Sequence of chain 1.C:
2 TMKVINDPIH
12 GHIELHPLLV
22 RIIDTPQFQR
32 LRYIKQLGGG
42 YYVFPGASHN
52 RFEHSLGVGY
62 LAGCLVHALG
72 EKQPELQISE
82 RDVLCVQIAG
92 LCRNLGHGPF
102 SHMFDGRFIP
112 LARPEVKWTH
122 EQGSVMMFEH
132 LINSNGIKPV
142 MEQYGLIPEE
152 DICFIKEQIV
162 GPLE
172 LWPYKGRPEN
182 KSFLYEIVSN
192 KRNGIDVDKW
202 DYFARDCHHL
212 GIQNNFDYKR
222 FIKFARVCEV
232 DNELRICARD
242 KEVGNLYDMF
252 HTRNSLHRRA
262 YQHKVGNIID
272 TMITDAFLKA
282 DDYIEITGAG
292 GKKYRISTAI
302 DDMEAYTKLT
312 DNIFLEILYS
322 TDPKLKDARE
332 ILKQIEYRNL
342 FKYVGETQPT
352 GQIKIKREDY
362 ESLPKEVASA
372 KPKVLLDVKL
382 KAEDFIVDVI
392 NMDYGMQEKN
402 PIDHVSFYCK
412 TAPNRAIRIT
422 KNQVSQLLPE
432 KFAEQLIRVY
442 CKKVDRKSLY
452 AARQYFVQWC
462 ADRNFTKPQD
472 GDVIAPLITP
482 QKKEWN

Binding-site contacts:
Ligand atom O4' contacts residue ARG221 of chain 1.C at 2.9 Å (salt-bridge).
Ligand atom O3B contacts residue LYS265 of chain 1.A at 3.1 Å (salt-bridge).
Ligand atom PB contacts residue DGT1 of chain 1.F at 3.4 Å.
Ligand atom O1A contacts residue LYS242 of chain 1.C at 2.8 Å (salt-bridge).
Ligand atom O1G contacts residue LYS265 of chain 1.A at 3.5 Å (salt-bridge).
Ligand atom O3A contacts residue DGT1 of chain 1.F at 2.8 Å (h-bond).
Ligand atom C5 contacts residue ARG221 of chain 1.C at 3.4 Å.
Ligand atom PB contacts residue MG1 of chain 1.Q at 3.4 Å.
Ligand atom C8 contacts residue ARG221 of chain 1.C at 3.5 Å.
Ligand atom O3B contacts residue LYS242 of chain 1.C at 3.4 Å.
Ligand atom O1B contacts residue HIS264 of chain 1.A at 3.2 Å.
Ligand atom O2B contacts residue DGT1 of chain 1.F at 2.6 Å (h-bond).
Ligand atom N6 contacts residue ARG260 of chain 1.A at 3.1 Å.
Ligand atom O3' contacts residue VAL44 of chain 1.A at 2.6 Å (h-bond).
Ligand atom N3 contacts residue ASN7 of chain 1.D at 3.0 Å (h-bond).
Ligand atom C5' contacts residue VAL5 of chain 1.D at 3.3 Å (hydrophobic).
Ligand atom C3' contacts residue VAL44 of chain 1.A at 3.3 Å (hydrophobic).
Ligand atom O3G contacts residue LYS411 of chain 1.C at 2.8 Å (salt-bridge).
Ligand atom PG contacts residue MG1 of chain 1.Q at 3.4 Å.
Ligand atom C5' contacts residue DGT1 of chain 1.F at 3.3 Å.
Ligand atom C1' contacts residue PHE45 of chain 1.A at 3.5 Å (hydrophobic).
Ligand atom O3G contacts residue DGT1 of chain 1.F at 2.7 Å (h-bond).
Ligand atom C2 contacts residue ASN7 of chain 1.D at 3.4 Å.
Ligand atom C2' contacts residue PHE45 of chain 1.A at 3.4 Å (hydrophobic).
Ligand atom O2A contacts residue LYS242 of chain 1.C at 3.1 Å.
Ligand atom O2A contacts residue HIS264 of chain 1.A at 2.9 Å (h-bond).
Ligand atom O2G contacts residue ARG240 of chain 1.C at 2.8 Å (salt-bridge).
Ligand atom PG contacts residue ARG240 of chain 1.C at 3.2 Å.
Ligand atom C4 contacts residue ARG221 of chain 1.C at 3.2 Å.
Ligand atom O1A contacts residue ARG221 of chain 1.C at 2.8 Å (salt-bridge).
Ligand atom N7 contacts residue ARG221 of chain 1.C at 3.3 Å (salt-bridge).
Ligand atom O3G contacts residue MG1 of chain 1.Q at 1.9 Å.
Ligand atom O2B contacts residue MG1 of chain 1.Q at 2.0 Å.
Ligand atom N6 contacts residue ASN246 of chain 1.C at 3.2 Å (h-bond).
Ligand atom C4' contacts residue VAL5 of chain 1.D at 3.5 Å (hydrophobic).
Ligand atom O3' contacts residue ASN7 of chain 1.D at 3.1 Å (h-bond).
Ligand atom O1B contacts residue LYS265 of chain 1.A at 2.4 Å (salt-bridge).
Ligand atom PB contacts residue LYS265 of chain 1.A at 3.4 Å.
Ligand atom N9 contacts residue ARG221 of chain 1.C at 3.3 Å (salt-bridge).
Ligand atom O1G contacts residue ARG240 of chain 1.C at 2.4 Å (salt-bridge).

Sequence of chain 1.A:
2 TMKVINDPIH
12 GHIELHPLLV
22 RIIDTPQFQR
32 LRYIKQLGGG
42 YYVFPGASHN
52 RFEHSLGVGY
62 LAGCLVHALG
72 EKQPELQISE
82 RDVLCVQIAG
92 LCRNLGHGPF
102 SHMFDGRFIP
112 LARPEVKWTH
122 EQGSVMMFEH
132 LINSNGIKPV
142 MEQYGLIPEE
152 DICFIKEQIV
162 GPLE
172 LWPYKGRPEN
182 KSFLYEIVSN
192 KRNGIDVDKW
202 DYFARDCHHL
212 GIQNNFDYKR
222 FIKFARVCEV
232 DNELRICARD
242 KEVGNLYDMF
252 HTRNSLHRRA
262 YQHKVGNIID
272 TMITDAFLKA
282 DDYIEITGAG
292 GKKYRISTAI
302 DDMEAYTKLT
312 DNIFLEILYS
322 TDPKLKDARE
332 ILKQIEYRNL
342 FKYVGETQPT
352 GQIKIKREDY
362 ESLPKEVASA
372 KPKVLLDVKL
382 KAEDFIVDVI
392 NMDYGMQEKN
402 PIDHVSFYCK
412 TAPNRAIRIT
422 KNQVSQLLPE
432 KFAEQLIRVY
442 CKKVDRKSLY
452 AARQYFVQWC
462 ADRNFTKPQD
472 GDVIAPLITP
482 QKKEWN

This small molecule binds to this protein.
Small molecule (SMILES): Nc1ncnc2c1ncn2[C@H]1C[C@H](O)[C@@H](CO[P](=O)(O)O[P](=O)(O)OP(=O)(O)O)O1

Sequence of chain 1.D:
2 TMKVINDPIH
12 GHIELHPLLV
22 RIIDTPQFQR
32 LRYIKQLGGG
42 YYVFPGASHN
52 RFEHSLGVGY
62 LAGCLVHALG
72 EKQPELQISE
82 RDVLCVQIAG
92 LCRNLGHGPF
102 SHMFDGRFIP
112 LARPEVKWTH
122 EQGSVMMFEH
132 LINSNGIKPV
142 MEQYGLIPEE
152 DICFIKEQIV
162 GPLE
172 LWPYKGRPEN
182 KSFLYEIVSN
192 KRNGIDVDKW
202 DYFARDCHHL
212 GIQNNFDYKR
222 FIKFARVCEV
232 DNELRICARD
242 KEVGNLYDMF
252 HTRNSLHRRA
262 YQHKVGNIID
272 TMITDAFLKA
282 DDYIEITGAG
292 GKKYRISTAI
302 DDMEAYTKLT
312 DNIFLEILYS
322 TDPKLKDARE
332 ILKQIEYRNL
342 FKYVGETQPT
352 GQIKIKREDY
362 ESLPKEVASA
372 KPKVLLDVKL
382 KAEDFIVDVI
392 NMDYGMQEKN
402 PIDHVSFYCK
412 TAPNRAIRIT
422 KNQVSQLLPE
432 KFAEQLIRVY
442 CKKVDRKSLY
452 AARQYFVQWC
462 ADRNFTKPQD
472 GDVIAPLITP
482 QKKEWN